Binding-site contacts:
Ligand atom C3M contacts residue CYS95 of chain 1.C at 3.6 Å (hydrophobic).
Ligand atom C contacts residue HIS260 of chain 1.C at 3.6 Å.
Ligand atom C1B contacts residue GLN97 of chain 1.C at 3.7 Å.
Ligand atom O1 contacts residue TYR284 of chain 1.C at 2.6 Å (h-bond).
Ligand atom C1K contacts residue PHE171 of chain 1.C at 3.6 Å (hydrophobic).
Ligand atom O1G contacts residue ILE174 of chain 1.C at 3.5 Å.
Ligand atom C1B contacts residue PHE93 of chain 1.C at 3.5 Å (hydrophobic).
Ligand atom C1J contacts residue PHE171 of chain 1.C at 3.5 Å (hydrophobic).
Ligand atom O2 contacts residue SER100 of chain 1.C at 2.9 Å (h-bond).
Ligand atom O2 contacts residue TYR134 of chain 1.C at 2.6 Å (h-bond).
Ligand atom C1K contacts residue LEU167 of chain 1.C at 3.5 Å (hydrophobic).
Ligand atom C1H contacts residue ILE174 of chain 1.C at 3.4 Å (hydrophobic).
Ligand atom C3C contacts residue VAL152 of chain 1.C at 3.6 Å (hydrophobic).
Ligand atom C1F contacts residue CYS96 of chain 1.C at 3.6 Å (hydrophobic).
Ligand atom C1L contacts residue PHE171 of chain 1.C at 3.5 Å (hydrophobic).
Ligand atom C3G contacts residue VAL152 of chain 1.C at 3.7 Å (hydrophobic).
Ligand atom C1F contacts residue PHE93 of chain 1.C at 3.7 Å (hydrophobic).
Ligand atom N3H contacts residue VAL152 of chain 1.C at 3.3 Å.
Ligand atom C3E contacts residue MET150 of chain 1.C at 3.6 Å (hydrophobic).
Ligand atom CD2 contacts residue CYS96 of chain 1.C at 3.2 Å (hydrophobic).
Ligand atom C contacts residue TYR134 of chain 1.C at 3.5 Å (hydrophobic).
Ligand atom C contacts residue TYR284 of chain 1.C at 3.4 Å (hydrophobic).
Ligand atom O1 contacts residue HIS260 of chain 1.C at 3.0 Å.
Ligand atom CA contacts residue SER100 of chain 1.C at 3.6 Å.
Ligand atom CD2 contacts residue SER100 of chain 1.C at 3.2 Å.
Ligand atom O1 contacts residue VAL264 of chain 1.C at 3.7 Å.
Ligand atom CB contacts residue SER100 of chain 1.C at 3.5 Å.
Ligand atom C1M contacts residue PHE93 of chain 1.C at 3.6 Å (hydrophobic).
Ligand atom C1M contacts residue ILE174 of chain 1.C at 3.6 Å (hydrophobic).
Ligand atom CZ contacts residue CYS96 of chain 1.C at 3.7 Å (hydrophobic).
Ligand atom C3L contacts residue CYS95 of chain 1.C at 3.5 Å (hydrophobic).
Ligand atom C3B contacts residue MET150 of chain 1.C at 3.5 Å (hydrophobic).
Ligand atom C1I contacts residue ILE174 of chain 1.C at 3.5 Å (hydrophobic).
Ligand atom C contacts residue SER100 of chain 1.C at 3.7 Å.
Ligand atom C1A contacts residue CYS96 of chain 1.C at 3.6 Å (hydrophobic).
Ligand atom CE2 contacts residue CYS96 of chain 1.C at 3.5 Å (hydrophobic).
Ligand atom N contacts residue CYS96 of chain 1.C at 3.6 Å.
Ligand atom CA contacts residue HIS260 of chain 1.C at 3.7 Å.
Ligand atom C3K contacts residue LEU67 of chain 1.C at 3.7 Å (hydrophobic).
Ligand atom C1L contacts residue GLU89 of chain 1.C at 3.6 Å.

Sequence of chain 1.C:
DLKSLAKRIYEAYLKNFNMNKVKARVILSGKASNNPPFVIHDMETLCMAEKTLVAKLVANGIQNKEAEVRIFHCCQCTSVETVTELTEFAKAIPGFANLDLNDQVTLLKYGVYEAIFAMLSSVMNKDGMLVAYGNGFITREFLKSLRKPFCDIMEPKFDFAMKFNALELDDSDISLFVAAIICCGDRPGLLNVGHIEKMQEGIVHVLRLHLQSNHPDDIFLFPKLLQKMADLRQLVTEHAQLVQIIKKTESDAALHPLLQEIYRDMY

The small molecule below binds the protein below.
Small molecule (SMILES): C/C(=C/C(=O)c1ccccc1)N[C@@H](Cc1ccc(OCCc2nc(-c3ccccc3)oc2C)cc1)C(=O)O